Sequence of chain 1.A:
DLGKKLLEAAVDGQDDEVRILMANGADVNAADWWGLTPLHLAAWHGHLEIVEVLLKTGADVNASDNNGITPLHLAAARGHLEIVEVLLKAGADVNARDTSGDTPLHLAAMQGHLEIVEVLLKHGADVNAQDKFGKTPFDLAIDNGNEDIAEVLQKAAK

Binding-site contacts:
Ligand atom O contacts residue SER66 of chain 1.A at 4.4 Å.
Ligand atom CA contacts residue ASN64 of chain 1.A at 3.4 Å.
Ligand atom N contacts residue SER66 of chain 1.A at 3.2 Å (h-bond).
Ligand atom C contacts residue ALA65 of chain 1.A at 4.3 Å (hydrophobic).
Ligand atom OXT contacts residue ASP62 of chain 1.A at 3.3 Å (salt-bridge).
Ligand atom O contacts residue ASN64 of chain 1.A at 3.4 Å (h-bond).
Ligand atom N contacts residue EDO1 of chain 1.E at 3.4 Å (h-bond).
Ligand atom N contacts residue ALA65 of chain 1.A at 3.9 Å.
Ligand atom C contacts residue ASP62 of chain 1.A at 3.2 Å.
Ligand atom C contacts residue ASN64 of chain 1.A at 3.3 Å.
Ligand atom O contacts residue ASP62 of chain 1.A at 2.3 Å (salt-bridge).
Ligand atom CA contacts residue EDO1 of chain 1.E at 4.3 Å.
Ligand atom N contacts residue ASN64 of chain 1.A at 2.8 Å (h-bond).
Ligand atom OXT contacts residue ASN64 of chain 1.A at 3.9 Å.
Ligand atom O contacts residue ALA65 of chain 1.A at 3.5 Å.

A protein and the small-molecule ligand that binds it are described below.
Small molecule (SMILES): NCC(=O)O